Binding-site contacts:
Ligand atom O7 contacts residue TYR127 of chain 1.B at 3.2 Å (h-bond).
Ligand atom C3 contacts residue ASN126 of chain 1.B at 3.6 Å.
Ligand atom O6 contacts residue ASN126 of chain 1.B at 3.4 Å (h-bond).
Ligand atom C1 contacts residue ASN126 of chain 1.B at 1.4 Å.
Ligand atom C4 contacts residue ASN126 of chain 1.B at 3.4 Å.
Ligand atom C6 contacts residue ASN126 of chain 1.B at 3.1 Å.
Ligand atom C8 contacts residue TYR127 of chain 1.B at 3.1 Å (hydrophobic).
Ligand atom N2 contacts residue ASN126 of chain 1.B at 3.7 Å.
Ligand atom C2 contacts residue ASN126 of chain 1.B at 2.6 Å.
Ligand atom O5 contacts residue ASN126 of chain 1.B at 2.4 Å (h-bond).
Ligand atom N2 contacts residue TYR127 of chain 1.B at 4.2 Å.
Ligand atom C5 contacts residue ASN126 of chain 1.B at 3.1 Å.
Ligand atom C7 contacts residue TYR127 of chain 1.B at 3.2 Å (hydrophobic).

A small-molecule ligand and the protein it binds are described below.
Small molecule (SMILES): CC(=O)N[C@@H]1[C@@H](O)[C@H](O)[C@@H](CO)O[C@H]1O

Sequence of chain 1.B:
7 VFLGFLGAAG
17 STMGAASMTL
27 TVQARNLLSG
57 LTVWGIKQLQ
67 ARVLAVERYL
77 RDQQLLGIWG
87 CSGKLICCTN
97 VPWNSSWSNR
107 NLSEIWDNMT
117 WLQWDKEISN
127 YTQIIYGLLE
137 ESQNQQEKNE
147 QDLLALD